Sequence of chain 2.A:
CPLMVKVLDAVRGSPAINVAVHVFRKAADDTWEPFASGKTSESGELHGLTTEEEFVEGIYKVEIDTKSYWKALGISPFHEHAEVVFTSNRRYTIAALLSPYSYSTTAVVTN

Sequence of chain 1.B:
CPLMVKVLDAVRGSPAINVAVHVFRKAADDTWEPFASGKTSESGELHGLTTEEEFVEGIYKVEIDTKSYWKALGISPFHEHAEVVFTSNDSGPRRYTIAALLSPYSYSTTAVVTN

The small molecule below binds the protein below.
Small molecule (SMILES): O=C(O)c1cc(-c2ccc(F)cc2F)ccc1O

Sequence of chain 2.B:
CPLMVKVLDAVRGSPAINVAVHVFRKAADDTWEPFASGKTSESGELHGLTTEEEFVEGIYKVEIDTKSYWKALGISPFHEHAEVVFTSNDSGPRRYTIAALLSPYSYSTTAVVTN

Binding-site contacts:
Ligand atom CAR contacts residue 1FL1 of chain 2.D at 0.6 Å.
Ligand atom CAM contacts residue 1FL1 of chain 2.D at 1.1 Å.
Ligand atom CAN contacts residue ALA108 of chain 1.B at 3.4 Å (hydrophobic).
Ligand atom OAD contacts residue LEU110 of chain 2.B at 3.4 Å (h-bond).
Ligand atom CAH contacts residue LEU17 of chain 1.B at 3.5 Å (hydrophobic).
Ligand atom CAN contacts residue LEU17 of chain 2.B at 3.2 Å (hydrophobic).
Ligand atom CAK contacts residue LEU110 of chain 1.B at 3.7 Å (hydrophobic).
Ligand atom FAT contacts residue ALA108 of chain 1.B at 3.0 Å.
Ligand atom OAD contacts residue SER117 of chain 2.B at 3.3 Å (h-bond).
Ligand atom OAL contacts residue SER117 of chain 2.B at 3.6 Å.
Ligand atom OAL contacts residue SER117 of chain 1.B at 3.6 Å.
Ligand atom CAM contacts residue LEU17 of chain 2.B at 3.3 Å (hydrophobic).
Ligand atom CAF contacts residue LYS15 of chain 2.B at 3.7 Å.
Ligand atom OAB contacts residue 1FL1 of chain 2.D at 2.3 Å.
Ligand atom OAD contacts residue ALA108 of chain 2.B at 3.0 Å (h-bond).
Ligand atom FAT contacts residue 1FL1 of chain 2.D at 2.2 Å.
Ligand atom CAI contacts residue 1FL1 of chain 2.D at 0.6 Å.
Ligand atom CAG contacts residue 1FL1 of chain 2.D at 0.6 Å.
Ligand atom CAQ contacts residue 1FL1 of chain 2.D at 0.6 Å.
Ligand atom CAO contacts residue 1FL1 of chain 2.D at 0.8 Å.
Ligand atom OAD contacts residue 1FL1 of chain 2.D at 2.0 Å.
Ligand atom OAB contacts residue THR118 of chain 2.B at 3.5 Å (h-bond).
Ligand atom CAJ contacts residue 1FL1 of chain 2.D at 0.6 Å.
Ligand atom CAK contacts residue 1FL1 of chain 2.D at 0.7 Å.
Ligand atom OAL contacts residue LEU110 of chain 1.B at 3.3 Å.
Ligand atom CAN contacts residue 1FL1 of chain 2.D at 0.9 Å.
Ligand atom CAR contacts residue LEU110 of chain 1.B at 3.6 Å (hydrophobic).
Ligand atom FAT contacts residue THR119 of chain 1.B at 3.1 Å.
Ligand atom FAE contacts residue LYS15 of chain 1.B at 3.3 Å.
Ligand atom OAL contacts residue 1FL1 of chain 2.D at 0.9 Å (h-bond).
Ligand atom OAB contacts residue SER117 of chain 2.B at 3.1 Å.
Ligand atom FAE contacts residue LYS15 of chain 2.B at 2.7 Å.
Ligand atom FAT contacts residue LEU17 of chain 2.B at 3.0 Å.
Ligand atom CAH contacts residue 1FL1 of chain 2.D at 0.9 Å.
Ligand atom CAP contacts residue 1FL1 of chain 2.D at 0.6 Å.
Ligand atom OAB contacts residue LEU110 of chain 1.B at 3.3 Å.
Ligand atom FAE contacts residue 1FL1 of chain 2.D at 1.4 Å.
Ligand atom CAF contacts residue 1FL1 of chain 2.D at 0.6 Å.
Ligand atom CAC contacts residue 1FL1 of chain 2.D at 1.3 Å.
Ligand atom OAD contacts residue ALA109 of chain 2.B at 3.5 Å.